Binding-site contacts:
Ligand atom C13 contacts residue TYR324 of chain 1.A at 3.6 Å (hydrophobic).
Ligand atom C04 contacts residue TYR416 of chain 1.A at 3.4 Å (hydrophobic).
Ligand atom C07 contacts residue TYR416 of chain 1.A at 3.1 Å (hydrophobic).
Ligand atom C08 contacts residue TYR324 of chain 1.A at 4.4 Å (hydrophobic).
Ligand atom C12 contacts residue TYR324 of chain 1.A at 3.8 Å (hydrophobic).
Ligand atom C08 contacts residue TYR416 of chain 1.A at 4.3 Å (hydrophobic).
Ligand atom N02 contacts residue TYR416 of chain 1.A at 3.2 Å (h-bond).
Ligand atom C06 contacts residue ASN288 of chain 1.A at 4.3 Å.
Ligand atom N02 contacts residue ASN288 of chain 1.A at 4.2 Å.
Ligand atom N02 contacts residue TYR324 of chain 1.A at 4.2 Å.
Ligand atom C06 contacts residue TYR324 of chain 1.A at 3.7 Å (hydrophobic).
Ligand atom C07 contacts residue TYR324 of chain 1.A at 3.5 Å (hydrophobic).
Ligand atom C01 contacts residue ASN288 of chain 1.A at 4.2 Å.
Ligand atom C07 contacts residue ASP382 of chain 1.A at 3.7 Å.
Ligand atom C05 contacts residue TYR416 of chain 1.A at 3.3 Å (hydrophobic).
Ligand atom C11 contacts residue PHE317 of chain 1.A at 3.7 Å (hydrophobic).
Ligand atom C04 contacts residue LEU211 of chain 1.A at 4.0 Å (hydrophobic).
Ligand atom C10 contacts residue SER321 of chain 1.A at 4.5 Å.
Ligand atom C07 contacts residue ASN288 of chain 1.A at 3.6 Å.
Ligand atom C01 contacts residue LEU211 of chain 1.A at 4.2 Å (hydrophobic).
Ligand atom N02 contacts residue LEU211 of chain 1.A at 4.0 Å.
Ligand atom C01 contacts residue PHE412 of chain 1.A at 3.6 Å (hydrophobic).
Ligand atom C06 contacts residue TYR416 of chain 1.A at 3.2 Å (hydrophobic).
Ligand atom C01 contacts residue TYR416 of chain 1.A at 3.9 Å (hydrophobic).
Ligand atom C12 contacts residue ALA320 of chain 1.A at 4.2 Å (hydrophobic).
Ligand atom C01 contacts residue ASP382 of chain 1.A at 4.4 Å.
Ligand atom C11 contacts residue SER321 of chain 1.A at 4.0 Å.
Ligand atom C03 contacts residue LEU211 of chain 1.A at 3.6 Å (hydrophobic).
Ligand atom C05 contacts residue TYR324 of chain 1.A at 4.2 Å (hydrophobic).
Ligand atom C03 contacts residue TYR416 of chain 1.A at 3.3 Å (hydrophobic).
Ligand atom C10 contacts residue PHE317 of chain 1.A at 3.9 Å (hydrophobic).

Sequence of chain 1.A:
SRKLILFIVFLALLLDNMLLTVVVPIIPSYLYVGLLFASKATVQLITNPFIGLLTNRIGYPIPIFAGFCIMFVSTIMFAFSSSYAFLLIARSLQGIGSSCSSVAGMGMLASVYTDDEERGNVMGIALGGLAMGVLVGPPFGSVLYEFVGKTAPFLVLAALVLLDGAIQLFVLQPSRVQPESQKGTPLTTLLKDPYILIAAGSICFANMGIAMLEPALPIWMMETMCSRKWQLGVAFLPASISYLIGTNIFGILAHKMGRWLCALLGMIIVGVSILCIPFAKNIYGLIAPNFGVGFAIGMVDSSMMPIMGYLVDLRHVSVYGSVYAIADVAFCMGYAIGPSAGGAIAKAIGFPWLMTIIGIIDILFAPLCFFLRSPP

The small molecule below binds the protein below.
Small molecule (SMILES): C[n+]1ccc(-c2ccccc2)cc1